The protein below binds the small molecule below.
Small molecule (SMILES): CN(CCc1c[nH]c2ccccc12)CCC1CCCCCC1

Binding-site contacts:
Ligand atom C10 contacts residue TRP82 of chain 1.A at 3.7 Å (hydrophobic).
Ligand atom C07 contacts residue HIS438 of chain 1.A at 3.9 Å.
Ligand atom C21 contacts residue PHE398 of chain 1.A at 4.0 Å (hydrophobic).
Ligand atom C10 contacts residue TRP430 of chain 1.A at 3.9 Å (hydrophobic).
Ligand atom C18 contacts residue GLY117 of chain 1.A at 3.7 Å.
Ligand atom C19 contacts residue PHE329 of chain 1.A at 3.7 Å (hydrophobic).
Ligand atom C22 contacts residue LEU286 of chain 1.A at 3.7 Å (hydrophobic).
Ligand atom C21 contacts residue TRP231 of chain 1.A at 3.7 Å (hydrophobic).
Ligand atom C20 contacts residue GOL1 of chain 1.M at 3.5 Å.
Ligand atom C21 contacts residue LEU286 of chain 1.A at 4.0 Å (hydrophobic).
Ligand atom C19 contacts residue GOL1 of chain 1.M at 3.2 Å.
Ligand atom C20 contacts residue PHE398 of chain 1.A at 3.9 Å (hydrophobic).
Ligand atom C09 contacts residue TRP82 of chain 1.A at 3.8 Å (hydrophobic).
Ligand atom C09 contacts residue MET437 of chain 1.A at 4.0 Å (hydrophobic).
Ligand atom C07 contacts residue GOL1 of chain 1.M at 3.9 Å.
Ligand atom N16 contacts residue GLY117 of chain 1.A at 3.8 Å.
Ligand atom N16 contacts residue VAL288 of chain 1.A at 3.8 Å.
Ligand atom C22 contacts residue TRP231 of chain 1.A at 3.8 Å (hydrophobic).
Ligand atom N16 contacts residue SER287 of chain 1.A at 3.1 Å (h-bond).
Ligand atom C12 contacts residue PRO285 of chain 1.A at 3.9 Å (hydrophobic).
Ligand atom C20 contacts residue SER198 of chain 1.A at 3.5 Å.
Ligand atom C04 contacts residue PHE329 of chain 1.A at 4.1 Å (hydrophobic).
Ligand atom C22 contacts residue VAL288 of chain 1.A at 4.0 Å (hydrophobic).
Ligand atom C22 contacts residue GLY117 of chain 1.A at 3.9 Å.
Ligand atom C19 contacts residue GLY117 of chain 1.A at 4.1 Å.
Ligand atom C08 contacts residue TRP82 of chain 1.A at 4.0 Å (hydrophobic).
Ligand atom C11 contacts residue TYR332 of chain 1.A at 3.5 Å (hydrophobic).
Ligand atom C17 contacts residue GLY117 of chain 1.A at 3.5 Å.
Ligand atom C08 contacts residue HIS438 of chain 1.A at 3.2 Å.
Ligand atom N02 contacts residue PRO285 of chain 1.A at 4.0 Å.
Ligand atom C15 contacts residue SER287 of chain 1.A at 3.5 Å.
Ligand atom C17 contacts residue LEU286 of chain 1.A at 3.6 Å (hydrophobic).
Ligand atom C09 contacts residue TRP430 of chain 1.A at 3.9 Å (hydrophobic).
Ligand atom C01 contacts residue TYR332 of chain 1.A at 3.5 Å (hydrophobic).
Ligand atom N16 contacts residue LEU286 of chain 1.A at 3.1 Å (h-bond).
Ligand atom C06 contacts residue GOL1 of chain 1.M at 4.1 Å.
Ligand atom C08 contacts residue TYR440 of chain 1.A at 4.0 Å (hydrophobic).
Ligand atom C20 contacts residue PHE329 of chain 1.A at 4.0 Å (hydrophobic).
Ligand atom C09 contacts residue ALA328 of chain 1.A at 4.0 Å (hydrophobic).
Ligand atom C15 contacts residue PRO285 of chain 1.A at 3.9 Å (hydrophobic).

Sequence of chain 1.A:
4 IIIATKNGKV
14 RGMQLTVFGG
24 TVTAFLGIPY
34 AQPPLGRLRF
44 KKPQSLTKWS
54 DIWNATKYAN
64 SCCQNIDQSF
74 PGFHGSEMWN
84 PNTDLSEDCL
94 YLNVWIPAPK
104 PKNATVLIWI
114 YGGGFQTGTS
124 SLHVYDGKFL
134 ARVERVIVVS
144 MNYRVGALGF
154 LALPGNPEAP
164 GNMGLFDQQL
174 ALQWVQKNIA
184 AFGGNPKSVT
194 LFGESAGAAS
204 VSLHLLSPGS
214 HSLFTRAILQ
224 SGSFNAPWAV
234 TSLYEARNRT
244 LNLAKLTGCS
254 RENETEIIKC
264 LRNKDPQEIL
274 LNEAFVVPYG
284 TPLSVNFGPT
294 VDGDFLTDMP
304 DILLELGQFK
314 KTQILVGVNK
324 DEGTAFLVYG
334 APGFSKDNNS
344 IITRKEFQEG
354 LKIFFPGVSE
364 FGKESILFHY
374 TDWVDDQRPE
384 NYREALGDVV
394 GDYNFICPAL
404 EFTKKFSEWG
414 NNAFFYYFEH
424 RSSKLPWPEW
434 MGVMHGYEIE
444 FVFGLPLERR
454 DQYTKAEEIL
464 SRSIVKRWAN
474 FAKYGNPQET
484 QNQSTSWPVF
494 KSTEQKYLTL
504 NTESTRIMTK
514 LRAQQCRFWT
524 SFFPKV